The small molecule below binds the protein below.
Small molecule (SMILES): CC(=O)N[C@@H]1[C@@H](O)[C@H](O)[C@@H](CO)O[C@H]1O

Binding-site contacts:
Ligand atom C1 contacts residue ASN331 of chain 1.C at 4.0 Å.

Sequence of chain 1.C:
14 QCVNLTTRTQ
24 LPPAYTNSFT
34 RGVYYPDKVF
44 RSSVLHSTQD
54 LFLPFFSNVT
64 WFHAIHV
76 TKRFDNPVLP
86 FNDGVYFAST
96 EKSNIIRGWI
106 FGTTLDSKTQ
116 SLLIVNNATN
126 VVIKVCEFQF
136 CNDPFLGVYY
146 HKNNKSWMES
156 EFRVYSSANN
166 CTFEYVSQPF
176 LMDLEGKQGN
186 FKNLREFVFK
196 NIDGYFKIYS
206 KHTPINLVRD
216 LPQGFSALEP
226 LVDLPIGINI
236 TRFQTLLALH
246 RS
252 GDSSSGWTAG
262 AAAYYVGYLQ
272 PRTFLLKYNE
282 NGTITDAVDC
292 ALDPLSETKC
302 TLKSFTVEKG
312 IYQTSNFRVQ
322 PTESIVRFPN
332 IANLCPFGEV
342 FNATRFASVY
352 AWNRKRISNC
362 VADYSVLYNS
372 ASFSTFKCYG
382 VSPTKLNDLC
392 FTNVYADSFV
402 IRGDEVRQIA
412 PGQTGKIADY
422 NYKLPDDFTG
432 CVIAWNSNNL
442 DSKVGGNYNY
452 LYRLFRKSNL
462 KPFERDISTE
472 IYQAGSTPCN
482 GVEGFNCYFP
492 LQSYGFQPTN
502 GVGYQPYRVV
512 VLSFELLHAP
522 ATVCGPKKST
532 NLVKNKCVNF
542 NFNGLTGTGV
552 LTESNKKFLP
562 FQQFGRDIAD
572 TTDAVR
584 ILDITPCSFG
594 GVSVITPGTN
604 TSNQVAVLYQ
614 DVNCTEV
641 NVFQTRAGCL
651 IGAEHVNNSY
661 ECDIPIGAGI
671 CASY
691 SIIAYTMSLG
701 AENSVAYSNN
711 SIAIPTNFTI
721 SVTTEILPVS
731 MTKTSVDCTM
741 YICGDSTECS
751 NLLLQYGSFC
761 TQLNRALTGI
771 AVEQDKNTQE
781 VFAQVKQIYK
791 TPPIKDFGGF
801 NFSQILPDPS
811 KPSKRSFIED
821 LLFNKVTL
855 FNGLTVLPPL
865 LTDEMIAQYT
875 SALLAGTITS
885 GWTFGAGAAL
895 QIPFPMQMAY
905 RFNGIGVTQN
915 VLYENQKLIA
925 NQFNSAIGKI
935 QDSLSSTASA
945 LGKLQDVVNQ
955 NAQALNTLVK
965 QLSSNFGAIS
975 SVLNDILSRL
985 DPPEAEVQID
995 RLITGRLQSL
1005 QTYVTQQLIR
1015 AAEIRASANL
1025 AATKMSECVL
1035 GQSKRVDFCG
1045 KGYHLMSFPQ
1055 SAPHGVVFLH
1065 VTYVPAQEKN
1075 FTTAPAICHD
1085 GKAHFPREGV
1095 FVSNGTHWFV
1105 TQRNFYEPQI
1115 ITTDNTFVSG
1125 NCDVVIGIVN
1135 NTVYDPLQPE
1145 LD